Binding-site contacts:
Ligand atom C2 contacts residue TYR793 of chain 1.B at 3.7 Å (hydrophobic).
Ligand atom C7 contacts residue ASN706 of chain 1.A at 3.9 Å.
Ligand atom C1 contacts residue TYR793 of chain 1.B at 4.2 Å (hydrophobic).
Ligand atom O5 contacts residue ASN706 of chain 1.A at 2.6 Å (h-bond).
Ligand atom C2 contacts residue ASN706 of chain 1.A at 2.5 Å.
Ligand atom O7 contacts residue TYR793 of chain 1.B at 3.1 Å.
Ligand atom C5 contacts residue ASN706 of chain 1.A at 3.8 Å.
Ligand atom O5 contacts residue TYR793 of chain 1.B at 4.2 Å.
Ligand atom N2 contacts residue TYR793 of chain 1.B at 4.0 Å.
Ligand atom O6 contacts residue TYR793 of chain 1.B at 4.3 Å.
Ligand atom C8 contacts residue ILE1127 of chain 1.A at 4.2 Å (hydrophobic).
Ligand atom C3 contacts residue ASN706 of chain 1.A at 3.8 Å.
Ligand atom C4 contacts residue ASN706 of chain 1.A at 4.4 Å.
Ligand atom N2 contacts residue ASN706 of chain 1.A at 2.7 Å (h-bond).
Ligand atom O6 contacts residue ILE791 of chain 1.B at 3.8 Å.
Ligand atom C1 contacts residue ASN706 of chain 1.A at 1.5 Å.
Ligand atom C7 contacts residue TYR793 of chain 1.B at 3.8 Å (hydrophobic).

This small molecule binds to this protein.
Small molecule (SMILES): CC(=O)N[C@@H]1[C@@H](O)[C@H](O)[C@@H](CO)O[C@H]1O

Sequence of chain 1.A:
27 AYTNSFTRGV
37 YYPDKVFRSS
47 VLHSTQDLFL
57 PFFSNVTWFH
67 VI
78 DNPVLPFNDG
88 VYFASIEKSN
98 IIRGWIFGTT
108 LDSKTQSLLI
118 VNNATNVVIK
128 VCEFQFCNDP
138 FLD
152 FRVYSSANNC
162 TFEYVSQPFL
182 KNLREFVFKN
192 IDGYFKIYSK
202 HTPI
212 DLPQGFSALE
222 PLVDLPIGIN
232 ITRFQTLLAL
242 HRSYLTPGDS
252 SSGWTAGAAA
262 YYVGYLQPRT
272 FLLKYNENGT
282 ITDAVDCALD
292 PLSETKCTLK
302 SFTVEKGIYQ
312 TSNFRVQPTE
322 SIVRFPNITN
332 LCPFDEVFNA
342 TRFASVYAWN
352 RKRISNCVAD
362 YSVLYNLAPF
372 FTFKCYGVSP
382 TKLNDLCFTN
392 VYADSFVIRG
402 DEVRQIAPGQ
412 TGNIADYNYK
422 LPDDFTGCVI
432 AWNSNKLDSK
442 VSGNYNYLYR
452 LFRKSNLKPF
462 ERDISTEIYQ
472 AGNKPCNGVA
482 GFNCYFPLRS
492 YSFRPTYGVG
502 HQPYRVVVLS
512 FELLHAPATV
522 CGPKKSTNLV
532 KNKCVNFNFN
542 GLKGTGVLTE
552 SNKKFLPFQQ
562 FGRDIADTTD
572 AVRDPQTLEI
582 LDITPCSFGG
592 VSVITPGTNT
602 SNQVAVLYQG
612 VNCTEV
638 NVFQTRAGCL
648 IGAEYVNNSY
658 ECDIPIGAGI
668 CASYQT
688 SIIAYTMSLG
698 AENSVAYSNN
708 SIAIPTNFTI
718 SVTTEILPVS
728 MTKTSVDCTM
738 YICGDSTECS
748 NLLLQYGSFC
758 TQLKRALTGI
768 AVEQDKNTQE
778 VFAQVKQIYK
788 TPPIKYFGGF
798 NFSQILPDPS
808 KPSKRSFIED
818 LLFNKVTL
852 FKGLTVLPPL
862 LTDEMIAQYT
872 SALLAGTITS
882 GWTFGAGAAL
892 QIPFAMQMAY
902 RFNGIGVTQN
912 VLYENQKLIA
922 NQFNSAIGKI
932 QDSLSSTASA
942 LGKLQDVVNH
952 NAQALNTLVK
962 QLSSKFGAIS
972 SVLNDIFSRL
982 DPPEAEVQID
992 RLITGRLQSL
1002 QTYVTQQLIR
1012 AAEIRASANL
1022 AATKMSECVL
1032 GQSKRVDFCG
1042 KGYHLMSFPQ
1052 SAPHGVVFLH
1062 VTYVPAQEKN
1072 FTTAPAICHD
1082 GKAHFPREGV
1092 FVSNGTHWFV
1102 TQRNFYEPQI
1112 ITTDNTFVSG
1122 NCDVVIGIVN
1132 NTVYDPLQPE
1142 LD

Sequence of chain 1.B:
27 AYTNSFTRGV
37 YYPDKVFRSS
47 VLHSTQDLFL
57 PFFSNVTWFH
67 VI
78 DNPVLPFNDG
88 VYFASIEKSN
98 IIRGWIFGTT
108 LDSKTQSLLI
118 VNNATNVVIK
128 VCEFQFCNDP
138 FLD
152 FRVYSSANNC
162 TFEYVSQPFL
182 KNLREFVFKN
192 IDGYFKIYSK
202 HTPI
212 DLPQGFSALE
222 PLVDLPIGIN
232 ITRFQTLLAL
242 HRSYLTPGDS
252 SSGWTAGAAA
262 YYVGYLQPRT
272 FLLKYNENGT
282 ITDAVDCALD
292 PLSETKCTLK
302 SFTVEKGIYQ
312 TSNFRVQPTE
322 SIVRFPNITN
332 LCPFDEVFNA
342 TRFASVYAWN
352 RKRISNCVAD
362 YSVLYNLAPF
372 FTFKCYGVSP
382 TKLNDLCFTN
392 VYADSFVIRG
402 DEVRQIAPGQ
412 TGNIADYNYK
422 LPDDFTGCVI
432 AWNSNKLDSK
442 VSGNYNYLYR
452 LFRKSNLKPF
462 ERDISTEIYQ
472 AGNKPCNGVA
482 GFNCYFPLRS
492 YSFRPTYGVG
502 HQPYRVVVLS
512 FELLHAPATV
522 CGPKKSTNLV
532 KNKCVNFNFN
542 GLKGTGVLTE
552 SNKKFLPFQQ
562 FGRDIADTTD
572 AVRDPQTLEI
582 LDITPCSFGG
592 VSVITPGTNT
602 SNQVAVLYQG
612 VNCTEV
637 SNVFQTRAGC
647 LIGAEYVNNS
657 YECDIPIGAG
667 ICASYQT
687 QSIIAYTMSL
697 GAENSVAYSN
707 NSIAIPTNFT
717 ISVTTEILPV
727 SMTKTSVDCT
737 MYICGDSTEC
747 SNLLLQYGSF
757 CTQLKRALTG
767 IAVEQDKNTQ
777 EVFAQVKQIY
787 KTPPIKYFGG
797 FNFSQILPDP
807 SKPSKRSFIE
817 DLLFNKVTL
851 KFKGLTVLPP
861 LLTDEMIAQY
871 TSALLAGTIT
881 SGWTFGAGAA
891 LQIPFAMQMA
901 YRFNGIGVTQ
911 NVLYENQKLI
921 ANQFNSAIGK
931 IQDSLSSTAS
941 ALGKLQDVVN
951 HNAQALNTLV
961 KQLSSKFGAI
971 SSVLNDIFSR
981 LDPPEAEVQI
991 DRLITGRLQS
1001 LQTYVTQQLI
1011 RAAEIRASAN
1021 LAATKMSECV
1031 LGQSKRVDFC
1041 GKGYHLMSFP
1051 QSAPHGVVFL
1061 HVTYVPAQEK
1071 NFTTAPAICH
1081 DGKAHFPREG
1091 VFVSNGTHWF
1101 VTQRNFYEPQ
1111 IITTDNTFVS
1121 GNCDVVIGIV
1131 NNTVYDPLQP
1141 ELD